Sequence of chain 1.A:
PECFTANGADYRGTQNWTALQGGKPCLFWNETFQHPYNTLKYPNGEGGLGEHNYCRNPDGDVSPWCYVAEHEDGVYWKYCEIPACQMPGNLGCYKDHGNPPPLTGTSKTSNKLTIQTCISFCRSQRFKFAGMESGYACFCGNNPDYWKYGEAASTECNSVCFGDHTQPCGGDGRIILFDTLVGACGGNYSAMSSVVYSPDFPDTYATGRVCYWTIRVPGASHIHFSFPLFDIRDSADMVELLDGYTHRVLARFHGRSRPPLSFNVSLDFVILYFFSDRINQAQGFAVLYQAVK

The protein below binds the small molecule below.
Small molecule (SMILES): CC(=O)N[C@@H]1[C@@H](O)[C@H](O)[C@@H](CO)O[C@H]1O

Binding-site contacts:
Ligand atom C3 contacts residue ASN304 of chain 1.A at 3.8 Å.
Ligand atom N2 contacts residue ASN304 of chain 1.A at 3.0 Å (h-bond).
Ligand atom C7 contacts residue ASN304 of chain 1.A at 3.5 Å.
Ligand atom C1 contacts residue HIS264 of chain 1.A at 3.9 Å.
Ligand atom C5 contacts residue ASN304 of chain 1.A at 3.6 Å.
Ligand atom C5 contacts residue HIS262 of chain 1.A at 3.9 Å.
Ligand atom O5 contacts residue ASN304 of chain 1.A at 2.4 Å (h-bond).
Ligand atom N2 contacts residue HIS264 of chain 1.A at 4.3 Å.
Ligand atom C1 contacts residue ASN304 of chain 1.A at 1.4 Å.
Ligand atom C1 contacts residue HIS262 of chain 1.A at 4.2 Å.
Ligand atom C2 contacts residue ASN304 of chain 1.A at 2.4 Å.
Ligand atom O7 contacts residue ASN304 of chain 1.A at 3.5 Å (h-bond).
Ligand atom C8 contacts residue PHE303 of chain 1.A at 4.4 Å (hydrophobic).
Ligand atom O6 contacts residue VAL332 of chain 1.A at 3.4 Å.
Ligand atom O5 contacts residue HIS262 of chain 1.A at 3.1 Å (h-bond).
Ligand atom C8 contacts residue SER302 of chain 1.A at 4.1 Å.
Ligand atom O6 contacts residue HIS262 of chain 1.A at 2.9 Å (h-bond).
Ligand atom C6 contacts residue HIS262 of chain 1.A at 3.5 Å.
Ligand atom C4 contacts residue ASN304 of chain 1.A at 4.1 Å.